A protein and the small-molecule ligand that binds it are described below.
Small molecule (SMILES): Cc1ccnc2c1NC(=O)c1cccnc1N2C1CC1

Sequence of chain 1.A:
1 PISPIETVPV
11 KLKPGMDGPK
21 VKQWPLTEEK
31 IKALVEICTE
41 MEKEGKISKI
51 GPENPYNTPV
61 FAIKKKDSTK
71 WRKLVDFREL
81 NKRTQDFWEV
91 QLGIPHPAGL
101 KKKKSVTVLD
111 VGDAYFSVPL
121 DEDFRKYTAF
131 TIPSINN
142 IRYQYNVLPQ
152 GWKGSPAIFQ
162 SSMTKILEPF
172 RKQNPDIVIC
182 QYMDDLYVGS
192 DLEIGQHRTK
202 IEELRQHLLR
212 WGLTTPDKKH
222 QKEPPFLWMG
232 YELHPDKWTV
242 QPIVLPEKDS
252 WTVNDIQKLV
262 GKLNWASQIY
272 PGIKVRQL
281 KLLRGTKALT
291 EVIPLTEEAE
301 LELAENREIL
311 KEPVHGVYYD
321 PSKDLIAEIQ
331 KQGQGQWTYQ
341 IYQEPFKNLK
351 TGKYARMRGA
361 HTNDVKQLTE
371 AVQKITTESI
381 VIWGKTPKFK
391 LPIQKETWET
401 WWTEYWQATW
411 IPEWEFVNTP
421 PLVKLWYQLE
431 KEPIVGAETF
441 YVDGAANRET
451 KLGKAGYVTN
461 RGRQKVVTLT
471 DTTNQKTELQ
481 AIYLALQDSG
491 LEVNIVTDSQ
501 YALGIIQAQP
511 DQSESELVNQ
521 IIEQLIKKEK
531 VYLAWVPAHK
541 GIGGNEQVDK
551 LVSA

Binding-site contacts:
Ligand atom C10 contacts residue VAL106 of chain 1.A at 3.8 Å (hydrophobic).
Ligand atom OE contacts residue LEU234 of chain 1.A at 3.9 Å.
Ligand atom N14 contacts residue LEU100 of chain 1.A at 3.8 Å.
Ligand atom C15 contacts residue LEU100 of chain 1.A at 3.8 Å (hydrophobic).
Ligand atom CB contacts residue TYR188 of chain 1.A at 3.1 Å (hydrophobic).
Ligand atom OE contacts residue VAL106 of chain 1.A at 3.4 Å.
Ligand atom CC contacts residue GLY190 of chain 1.A at 3.0 Å.
Ligand atom C9 contacts residue LEU234 of chain 1.A at 3.8 Å (hydrophobic).
Ligand atom CD contacts residue LEU234 of chain 1.A at 3.7 Å (hydrophobic).
Ligand atom C15 contacts residue VAL106 of chain 1.A at 3.9 Å (hydrophobic).
Ligand atom N8 contacts residue LEU234 of chain 1.A at 3.9 Å.
Ligand atom C5 contacts residue CYS181 of chain 1.A at 3.6 Å (hydrophobic).
Ligand atom CD contacts residue TYR188 of chain 1.A at 3.9 Å (hydrophobic).
Ligand atom OE contacts residue PHE227 of chain 1.A at 3.3 Å.
Ligand atom C12 contacts residue LEU100 of chain 1.A at 3.6 Å (hydrophobic).
Ligand atom C4 contacts residue CYS181 of chain 1.A at 3.0 Å (hydrophobic).
Ligand atom N8 contacts residue TYR188 of chain 1.A at 3.3 Å.
Ligand atom C4 contacts residue LEU100 of chain 1.A at 3.5 Å (hydrophobic).
Ligand atom C7 contacts residue TYR188 of chain 1.A at 3.8 Å (hydrophobic).
Ligand atom C12 contacts residue TYR318 of chain 1.A at 3.5 Å (hydrophobic).
Ligand atom CC contacts residue VAL106 of chain 1.A at 3.8 Å (hydrophobic).
Ligand atom CC contacts residue TYR188 of chain 1.A at 3.7 Å (hydrophobic).
Ligand atom C2 contacts residue LEU100 of chain 1.A at 3.9 Å (hydrophobic).
Ligand atom N1 contacts residue VAL106 of chain 1.A at 3.9 Å.
Ligand atom CB contacts residue VAL189 of chain 1.A at 4.0 Å (hydrophobic).
Ligand atom N3 contacts residue CYS181 of chain 1.A at 3.4 Å.
Ligand atom C6 contacts residue TYR188 of chain 1.A at 4.0 Å (hydrophobic).
Ligand atom C11 contacts residue TYR318 of chain 1.A at 3.6 Å (hydrophobic).
Ligand atom CC contacts residue VAL179 of chain 1.A at 3.4 Å (hydrophobic).
Ligand atom CD contacts residue TRP229 of chain 1.A at 3.5 Å (hydrophobic).
Ligand atom C2 contacts residue TYR188 of chain 1.A at 3.9 Å (hydrophobic).
Ligand atom C11 contacts residue LEU100 of chain 1.A at 3.6 Å (hydrophobic).
Ligand atom CB contacts residue VAL179 of chain 1.A at 3.5 Å (hydrophobic).
Ligand atom N3 contacts residue LEU100 of chain 1.A at 3.3 Å.
Ligand atom CB contacts residue CYS181 of chain 1.A at 3.6 Å (hydrophobic).
Ligand atom CC contacts residue VAL189 of chain 1.A at 3.4 Å (hydrophobic).
Ligand atom C9 contacts residue VAL106 of chain 1.A at 3.5 Å (hydrophobic).
Ligand atom C13 contacts residue LYS101 of chain 1.A at 3.4 Å.
Ligand atom C10 contacts residue LEU100 of chain 1.A at 3.7 Å (hydrophobic).
Ligand atom C13 contacts residue LEU100 of chain 1.A at 3.6 Å (hydrophobic).